Sequence of chain 1.C:
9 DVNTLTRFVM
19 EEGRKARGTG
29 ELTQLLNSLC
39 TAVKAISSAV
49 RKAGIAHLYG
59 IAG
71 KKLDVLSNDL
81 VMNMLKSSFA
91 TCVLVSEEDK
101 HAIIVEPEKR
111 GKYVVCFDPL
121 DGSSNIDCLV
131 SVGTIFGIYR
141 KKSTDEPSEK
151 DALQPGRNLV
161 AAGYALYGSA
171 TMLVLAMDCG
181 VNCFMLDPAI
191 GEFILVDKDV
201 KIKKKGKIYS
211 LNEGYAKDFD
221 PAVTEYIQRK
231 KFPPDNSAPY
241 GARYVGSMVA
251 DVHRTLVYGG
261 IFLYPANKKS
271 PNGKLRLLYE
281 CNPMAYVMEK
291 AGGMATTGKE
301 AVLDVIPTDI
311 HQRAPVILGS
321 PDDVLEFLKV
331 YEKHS

The protein below binds the small molecule below.
Small molecule (SMILES): Nc1nc2c(s1)Cc1cccc(OCP(=O)(O)O)c1-2

Binding-site contacts:
Ligand atom C7 contacts residue MET177 of chain 1.C at 3.8 Å (hydrophobic).
Ligand atom C11 contacts residue GLY21 of chain 1.C at 3.5 Å.
Ligand atom N12 contacts residue GLY21 of chain 1.C at 3.5 Å.
Ligand atom C8 contacts residue LEU30 of chain 1.C at 3.8 Å (hydrophobic).
Ligand atom C5 contacts residue LEU30 of chain 1.C at 4.1 Å (hydrophobic).
Ligand atom O18 contacts residue LEU30 of chain 1.C at 2.9 Å (h-bond).
Ligand atom O18 contacts residue GLU29 of chain 1.C at 3.4 Å (salt-bridge).
Ligand atom C1 contacts residue ALA24 of chain 1.C at 3.5 Å (hydrophobic).
Ligand atom P16 contacts residue GLU29 of chain 1.C at 4.0 Å.
Ligand atom C6 contacts residue LEU30 of chain 1.C at 3.7 Å (hydrophobic).
Ligand atom P16 contacts residue THR27 of chain 1.C at 3.7 Å.
Ligand atom C11 contacts residue THR31 of chain 1.C at 3.9 Å.
Ligand atom O19 contacts residue GLY28 of chain 1.C at 2.7 Å (h-bond).
Ligand atom O17 contacts residue GLY28 of chain 1.C at 4.0 Å.
Ligand atom C6 contacts residue ALA24 of chain 1.C at 3.7 Å (hydrophobic).
Ligand atom S10 contacts residue GLY21 of chain 1.C at 4.1 Å.
Ligand atom C9 contacts residue LEU30 of chain 1.C at 3.5 Å (hydrophobic).
Ligand atom O18 contacts residue THR27 of chain 1.C at 3.9 Å.
Ligand atom O17 contacts residue LYS112 of chain 1.C at 3.2 Å (salt-bridge).
Ligand atom P16 contacts residue GLY28 of chain 1.C at 3.8 Å.
Ligand atom O18 contacts residue LYS112 of chain 1.C at 3.6 Å (salt-bridge).
Ligand atom C2 contacts residue ALA24 of chain 1.C at 3.7 Å (hydrophobic).
Ligand atom N12 contacts residue LEU30 of chain 1.C at 3.7 Å.
Ligand atom N13 contacts residue GLY21 of chain 1.C at 3.6 Å.
Ligand atom O19 contacts residue THR27 of chain 1.C at 3.3 Å (h-bond).
Ligand atom C11 contacts residue VAL17 of chain 1.C at 3.7 Å (hydrophobic).
Ligand atom O17 contacts residue GLY26 of chain 1.C at 3.6 Å.
Ligand atom C8 contacts residue MET177 of chain 1.C at 3.9 Å (hydrophobic).
Ligand atom S10 contacts residue MET177 of chain 1.C at 3.5 Å (h-bond).
Ligand atom N13 contacts residue THR31 of chain 1.C at 2.8 Å (h-bond).
Ligand atom P16 contacts residue TYR113 of chain 1.C at 3.5 Å.
Ligand atom O18 contacts residue TYR113 of chain 1.C at 2.6 Å (h-bond).
Ligand atom O19 contacts residue GLY26 of chain 1.C at 3.7 Å.
Ligand atom S10 contacts residue GLU20 of chain 1.C at 3.6 Å.
Ligand atom C15 contacts residue TYR113 of chain 1.C at 3.3 Å (hydrophobic).
Ligand atom O17 contacts residue THR27 of chain 1.C at 2.9 Å (h-bond).
Ligand atom O19 contacts residue GLU29 of chain 1.C at 3.6 Å (salt-bridge).
Ligand atom P16 contacts residue LYS112 of chain 1.C at 4.0 Å.
Ligand atom N13 contacts residue VAL17 of chain 1.C at 2.9 Å (h-bond).
Ligand atom O14 contacts residue ALA24 of chain 1.C at 3.8 Å.